Sequence of chain 1.A:
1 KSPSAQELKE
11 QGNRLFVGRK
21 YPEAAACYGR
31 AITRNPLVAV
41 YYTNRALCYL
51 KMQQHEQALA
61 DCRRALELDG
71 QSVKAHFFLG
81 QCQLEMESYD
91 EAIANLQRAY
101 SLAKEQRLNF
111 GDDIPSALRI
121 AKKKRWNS

This small molecule binds to this protein.
Small molecule (SMILES): CC[C@H](C)[C@H](NC(=O)[C@H](CO)NC(C)=O)C(=O)N[C@@H](CC(=O)O)C(=O)N[C@@H](CCSC)C(=O)N[C@H](C(=O)N[C@H](C=O)CC(=O)O)C(C)C

Binding-site contacts:
Ligand atom N contacts residue LEU47 of chain 1.A at 3.7 Å.
Ligand atom O contacts residue ASN13 of chain 1.A at 3.0 Å (h-bond).
Ligand atom CA contacts residue ASN44 of chain 1.A at 3.4 Å.
Ligand atom C contacts residue ASN13 of chain 1.A at 3.6 Å.
Ligand atom CG2 contacts residue ASN13 of chain 1.A at 3.5 Å.
Ligand atom N contacts residue LEU47 of chain 1.A at 3.6 Å.
Ligand atom CB contacts residue TYR28 of chain 1.A at 3.7 Å (hydrophobic).
Ligand atom OD1 contacts residue LYS74 of chain 1.A at 2.8 Å (salt-bridge).
Ligand atom CA contacts residue LEU47 of chain 1.A at 3.7 Å (hydrophobic).
Ligand atom CG1 contacts residue TYR28 of chain 1.A at 3.4 Å (hydrophobic).
Ligand atom N contacts residue ASP113 of chain 1.A at 2.9 Å (salt-bridge).
Ligand atom CG2 contacts residue ASP113 of chain 1.A at 3.6 Å.
Ligand atom CB contacts residue PHE110 of chain 1.A at 3.7 Å (hydrophobic).
Ligand atom C contacts residue ASN44 of chain 1.A at 3.7 Å.
Ligand atom CA contacts residue ASP113 of chain 1.A at 3.2 Å.
Ligand atom OD1 contacts residue LYS51 of chain 1.A at 3.2 Å (salt-bridge).
Ligand atom CG contacts residue LYS74 of chain 1.A at 3.6 Å.
Ligand atom CB contacts residue ASN44 of chain 1.A at 3.5 Å.
Ligand atom C contacts residue LYS9 of chain 1.A at 3.7 Å.
Ligand atom OD2 contacts residue LYS51 of chain 1.A at 2.9 Å (salt-bridge).
Ligand atom O contacts residue LYS74 of chain 1.A at 3.5 Å.
Ligand atom C contacts residue LEU47 of chain 1.A at 3.5 Å (hydrophobic).
Ligand atom CB contacts residue ASP113 of chain 1.A at 3.5 Å.
Ligand atom C contacts residue LYS74 of chain 1.A at 3.7 Å.
Ligand atom OD2 contacts residue LYS74 of chain 1.A at 3.4 Å.
Ligand atom OD2 contacts residue LEU47 of chain 1.A at 3.6 Å.
Ligand atom C contacts residue ASP113 of chain 1.A at 3.6 Å.
Ligand atom O contacts residue LYS74 of chain 1.A at 2.8 Å (salt-bridge).
Ligand atom N contacts residue ASN44 of chain 1.A at 2.9 Å (h-bond).
Ligand atom CG contacts residue LYS51 of chain 1.A at 3.4 Å.
Ligand atom O contacts residue PHE110 of chain 1.A at 3.5 Å.
Ligand atom O contacts residue PHE78 of chain 1.A at 3.7 Å.
Ligand atom N contacts residue PHE110 of chain 1.A at 3.7 Å.
Ligand atom OG contacts residue ASP113 of chain 1.A at 2.8 Å (salt-bridge).
Ligand atom O contacts residue ASN44 of chain 1.A at 2.9 Å (h-bond).
Ligand atom O contacts residue LYS9 of chain 1.A at 3.3 Å (salt-bridge).
Ligand atom CG1 contacts residue PHE16 of chain 1.A at 3.7 Å (hydrophobic).
Ligand atom CD1 contacts residue PHE77 of chain 1.A at 3.6 Å (hydrophobic).
Ligand atom CA contacts residue PHE110 of chain 1.A at 3.6 Å (hydrophobic).
Ligand atom CG2 contacts residue PHE77 of chain 1.A at 3.6 Å (hydrophobic).